The small molecule below binds the protein below.
Small molecule (SMILES): CC(=O)N[C@@H]1[C@@H](O)[C@H](O)[C@@H](CO)O[C@H]1O

Binding-site contacts:
Ligand atom C4 contacts residue ASN175 of chain 58.F at 4.2 Å.
Ligand atom C8 contacts residue PRO86 of chain 58.F at 3.6 Å (hydrophobic).
Ligand atom C2 contacts residue THR85 of chain 58.F at 4.5 Å.
Ligand atom O4 contacts residue NAG1 of chain 58.K at 2.3 Å (h-bond).
Ligand atom C8 contacts residue ASN175 of chain 58.F at 4.5 Å.
Ligand atom C3 contacts residue NAG1 of chain 58.K at 3.7 Å.
Ligand atom C5 contacts residue ASN175 of chain 58.F at 3.6 Å.
Ligand atom N2 contacts residue ASN175 of chain 58.F at 2.9 Å (h-bond).
Ligand atom C5 contacts residue NAG1 of chain 58.K at 3.8 Å.
Ligand atom C1 contacts residue GLU174 of chain 58.F at 4.1 Å.
Ligand atom C3 contacts residue ASN175 of chain 58.F at 3.8 Å.
Ligand atom C7 contacts residue ASN175 of chain 58.F at 3.4 Å.
Ligand atom O5 contacts residue ASN175 of chain 58.F at 2.4 Å (h-bond).
Ligand atom C8 contacts residue GLU87 of chain 58.F at 3.6 Å.
Ligand atom O7 contacts residue ASN175 of chain 58.F at 3.5 Å (h-bond).
Ligand atom N2 contacts residue PRO86 of chain 58.F at 3.9 Å.
Ligand atom O6 contacts residue GLU174 of chain 58.F at 3.8 Å.
Ligand atom O5 contacts residue GLU174 of chain 58.F at 3.5 Å (salt-bridge).
Ligand atom C1 contacts residue ASN175 of chain 58.F at 1.4 Å.
Ligand atom C8 contacts residue ARG88 of chain 58.F at 4.3 Å.
Ligand atom C5 contacts residue THR85 of chain 58.F at 4.0 Å.
Ligand atom C7 contacts residue PRO86 of chain 58.F at 4.3 Å (hydrophobic).
Ligand atom O3 contacts residue NAG1 of chain 58.K at 3.9 Å.
Ligand atom C4 contacts residue NAG1 of chain 58.K at 3.5 Å.
Ligand atom O6 contacts residue PHE173 of chain 58.F at 4.0 Å.
Ligand atom O5 contacts residue THR85 of chain 58.F at 4.3 Å.
Ligand atom C1 contacts residue THR85 of chain 58.F at 3.8 Å.
Ligand atom C6 contacts residue NAG1 of chain 58.K at 4.2 Å.
Ligand atom C2 contacts residue ASN175 of chain 58.F at 2.4 Å.
Ligand atom O6 contacts residue THR85 of chain 58.F at 4.4 Å.
Ligand atom N2 contacts residue THR85 of chain 58.F at 4.5 Å.
Ligand atom C3 contacts residue THR85 of chain 58.F at 4.4 Å.

Sequence of chain 58.F:
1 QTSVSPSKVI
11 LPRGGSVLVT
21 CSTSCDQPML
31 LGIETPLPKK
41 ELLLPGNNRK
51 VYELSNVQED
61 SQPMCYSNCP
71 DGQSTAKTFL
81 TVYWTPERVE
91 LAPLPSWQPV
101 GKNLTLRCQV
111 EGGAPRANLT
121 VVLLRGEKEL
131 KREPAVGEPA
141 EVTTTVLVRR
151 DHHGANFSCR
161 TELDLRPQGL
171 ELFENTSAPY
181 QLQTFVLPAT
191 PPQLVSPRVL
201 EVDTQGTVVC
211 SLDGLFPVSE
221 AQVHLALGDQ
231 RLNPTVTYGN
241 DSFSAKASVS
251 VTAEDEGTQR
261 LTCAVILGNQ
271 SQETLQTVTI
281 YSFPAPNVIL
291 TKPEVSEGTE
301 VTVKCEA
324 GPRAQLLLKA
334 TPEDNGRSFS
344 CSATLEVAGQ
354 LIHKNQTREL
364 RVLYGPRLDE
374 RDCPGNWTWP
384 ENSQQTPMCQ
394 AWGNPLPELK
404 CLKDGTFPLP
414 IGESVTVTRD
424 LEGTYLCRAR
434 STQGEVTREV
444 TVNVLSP